The small molecule below binds the protein below.
Small molecule (SMILES): CC(=O)N[C@@H]1[C@@H](O)[C@H](O)[C@@H](CO)O[C@H]1O

Binding-site contacts:
Ligand atom C3 contacts residue ASN577 of chain 1.B at 3.8 Å.
Ligand atom C8 contacts residue THR281 of chain 1.B at 3.7 Å.
Ligand atom C7 contacts residue ASN577 of chain 1.B at 3.1 Å.
Ligand atom C2 contacts residue ASN577 of chain 1.B at 2.5 Å.
Ligand atom C1 contacts residue ASN577 of chain 1.B at 1.4 Å.
Ligand atom C4 contacts residue ASN577 of chain 1.B at 4.2 Å.
Ligand atom O7 contacts residue ASN577 of chain 1.B at 2.9 Å (h-bond).
Ligand atom N2 contacts residue ASN577 of chain 1.B at 2.9 Å (h-bond).
Ligand atom O5 contacts residue ASN577 of chain 1.B at 2.4 Å (h-bond).
Ligand atom C5 contacts residue ASN577 of chain 1.B at 3.7 Å.
Ligand atom O6 contacts residue ASN577 of chain 1.B at 4.0 Å.
Ligand atom C8 contacts residue GLU283 of chain 1.B at 3.9 Å.
Ligand atom C8 contacts residue ASN577 of chain 1.B at 4.3 Å.

Sequence of chain 1.B:
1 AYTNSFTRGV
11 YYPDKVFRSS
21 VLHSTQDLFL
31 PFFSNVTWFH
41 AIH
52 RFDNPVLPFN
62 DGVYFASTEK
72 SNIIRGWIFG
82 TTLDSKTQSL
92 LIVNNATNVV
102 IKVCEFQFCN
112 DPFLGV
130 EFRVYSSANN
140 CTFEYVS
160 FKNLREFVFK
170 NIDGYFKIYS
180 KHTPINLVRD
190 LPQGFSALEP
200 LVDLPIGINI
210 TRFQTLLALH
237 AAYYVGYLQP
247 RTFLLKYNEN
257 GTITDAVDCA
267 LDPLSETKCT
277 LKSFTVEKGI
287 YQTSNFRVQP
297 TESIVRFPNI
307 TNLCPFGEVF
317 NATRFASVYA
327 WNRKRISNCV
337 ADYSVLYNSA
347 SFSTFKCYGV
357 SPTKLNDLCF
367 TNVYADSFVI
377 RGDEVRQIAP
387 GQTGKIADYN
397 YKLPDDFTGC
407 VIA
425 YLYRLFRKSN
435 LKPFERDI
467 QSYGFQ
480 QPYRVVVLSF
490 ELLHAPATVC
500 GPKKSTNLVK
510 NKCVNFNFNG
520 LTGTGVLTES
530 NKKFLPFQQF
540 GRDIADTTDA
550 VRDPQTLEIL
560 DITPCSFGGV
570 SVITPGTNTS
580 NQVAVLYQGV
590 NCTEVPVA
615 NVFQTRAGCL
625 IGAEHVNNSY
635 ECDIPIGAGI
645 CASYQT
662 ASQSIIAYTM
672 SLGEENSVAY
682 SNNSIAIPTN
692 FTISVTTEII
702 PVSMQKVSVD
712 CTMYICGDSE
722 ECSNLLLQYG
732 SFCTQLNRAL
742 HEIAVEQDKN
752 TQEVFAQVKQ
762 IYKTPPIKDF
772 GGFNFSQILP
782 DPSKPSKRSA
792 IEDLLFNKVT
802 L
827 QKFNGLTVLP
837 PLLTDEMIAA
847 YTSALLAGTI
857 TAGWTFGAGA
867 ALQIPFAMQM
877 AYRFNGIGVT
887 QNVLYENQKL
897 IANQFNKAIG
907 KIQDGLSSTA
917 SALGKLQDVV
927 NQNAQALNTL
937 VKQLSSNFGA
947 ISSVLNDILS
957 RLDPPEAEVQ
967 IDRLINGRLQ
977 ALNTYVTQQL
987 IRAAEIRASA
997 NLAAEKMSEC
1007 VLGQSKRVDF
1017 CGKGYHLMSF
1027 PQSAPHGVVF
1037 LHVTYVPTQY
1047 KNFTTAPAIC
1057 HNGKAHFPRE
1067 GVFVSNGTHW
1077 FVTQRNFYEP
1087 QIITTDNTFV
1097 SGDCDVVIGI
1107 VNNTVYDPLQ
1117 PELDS